Binding-site contacts:
Ligand atom O2 contacts residue LEU296 of chain 1.A at 3.5 Å.
Ligand atom C3 contacts residue GLY312 of chain 1.A at 3.4 Å.
Ligand atom O3 contacts residue ASN249 of chain 1.A at 3.1 Å.
Ligand atom O5 contacts residue GLY374 of chain 1.A at 3.3 Å.
Ligand atom O3 contacts residue ASP250 of chain 1.A at 3.1 Å (salt-bridge).
Ligand atom C3 contacts residue ASP250 of chain 1.A at 3.7 Å.
Ligand atom O2 contacts residue GLY312 of chain 1.A at 3.1 Å.
Ligand atom O6 contacts residue ASP250 of chain 1.A at 2.5 Å (salt-bridge).
Ligand atom O5 contacts residue GLN375 of chain 1.A at 3.7 Å.
Ligand atom O3 contacts residue ARG287 of chain 1.A at 3.7 Å.
Ligand atom O4 contacts residue ARG247 of chain 1.A at 3.5 Å (salt-bridge).
Ligand atom C8 contacts residue ARG140 of chain 3.A at 3.5 Å.
Ligand atom O3 contacts residue ARG283 of chain 1.A at 2.9 Å (salt-bridge).
Ligand atom O5 contacts residue ASN120 of chain 3.A at 2.4 Å (h-bond).
Ligand atom C6 contacts residue ILE285 of chain 1.A at 3.7 Å (hydrophobic).
Ligand atom O3 contacts residue GLY312 of chain 1.A at 3.0 Å (h-bond).
Ligand atom C3 contacts residue GLU294 of chain 1.A at 3.3 Å.
Ligand atom O6 contacts residue GLN375 of chain 1.A at 3.1 Å.
Ligand atom C7 contacts residue ARG140 of chain 3.A at 3.6 Å.
Ligand atom C2 contacts residue ASN120 of chain 3.A at 2.4 Å.
Ligand atom C8 contacts residue PHE372 of chain 1.A at 3.4 Å (hydrophobic).
Ligand atom C7 contacts residue ASN120 of chain 3.A at 3.2 Å.
Ligand atom O4 contacts residue GLU294 of chain 1.A at 3.0 Å (salt-bridge).
Ligand atom O3 contacts residue GLN311 of chain 1.A at 3.4 Å.
Ligand atom O4 contacts residue ARG287 of chain 1.A at 3.4 Å.
Ligand atom C8 contacts residue ASN119 of chain 3.A at 3.1 Å.
Ligand atom N2 contacts residue ASN120 of chain 3.A at 2.8 Å (h-bond).
Ligand atom O6 contacts residue ILE285 of chain 1.A at 3.2 Å (h-bond).
Ligand atom O3 contacts residue LEU296 of chain 1.A at 3.7 Å.
Ligand atom O4 contacts residue GLY312 of chain 1.A at 3.7 Å.
Ligand atom C6 contacts residue LEU373 of chain 1.A at 3.6 Å (hydrophobic).
Ligand atom O5 contacts residue ARG283 of chain 1.A at 3.6 Å.
Ligand atom O7 contacts residue ARG140 of chain 3.A at 3.0 Å (salt-bridge).
Ligand atom C1 contacts residue ASN120 of chain 3.A at 1.5 Å.
Ligand atom C6 contacts residue ASP250 of chain 1.A at 3.5 Å.
Ligand atom C4 contacts residue GLU294 of chain 1.A at 3.6 Å.
Ligand atom C5 contacts residue ASN120 of chain 3.A at 3.7 Å.
Ligand atom O5 contacts residue ASP250 of chain 1.A at 3.6 Å (salt-bridge).
Ligand atom O3 contacts residue GLU294 of chain 1.A at 2.7 Å (salt-bridge).
Ligand atom O7 contacts residue ASN120 of chain 3.A at 3.4 Å (h-bond).

Sequence of chain 3.A:
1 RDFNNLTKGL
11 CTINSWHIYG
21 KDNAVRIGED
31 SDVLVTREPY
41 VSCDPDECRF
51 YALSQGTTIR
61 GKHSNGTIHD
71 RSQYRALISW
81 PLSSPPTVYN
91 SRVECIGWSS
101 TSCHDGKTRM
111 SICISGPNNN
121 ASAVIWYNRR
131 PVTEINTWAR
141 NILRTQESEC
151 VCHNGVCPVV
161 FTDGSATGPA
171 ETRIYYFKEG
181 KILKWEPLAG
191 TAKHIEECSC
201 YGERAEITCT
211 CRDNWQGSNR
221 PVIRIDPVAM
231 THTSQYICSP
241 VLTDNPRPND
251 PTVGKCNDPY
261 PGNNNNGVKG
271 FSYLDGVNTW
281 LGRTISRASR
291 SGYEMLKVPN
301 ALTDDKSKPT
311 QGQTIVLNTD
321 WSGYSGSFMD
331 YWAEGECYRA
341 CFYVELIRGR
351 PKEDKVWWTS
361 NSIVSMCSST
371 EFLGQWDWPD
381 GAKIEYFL

Sequence of chain 1.A:
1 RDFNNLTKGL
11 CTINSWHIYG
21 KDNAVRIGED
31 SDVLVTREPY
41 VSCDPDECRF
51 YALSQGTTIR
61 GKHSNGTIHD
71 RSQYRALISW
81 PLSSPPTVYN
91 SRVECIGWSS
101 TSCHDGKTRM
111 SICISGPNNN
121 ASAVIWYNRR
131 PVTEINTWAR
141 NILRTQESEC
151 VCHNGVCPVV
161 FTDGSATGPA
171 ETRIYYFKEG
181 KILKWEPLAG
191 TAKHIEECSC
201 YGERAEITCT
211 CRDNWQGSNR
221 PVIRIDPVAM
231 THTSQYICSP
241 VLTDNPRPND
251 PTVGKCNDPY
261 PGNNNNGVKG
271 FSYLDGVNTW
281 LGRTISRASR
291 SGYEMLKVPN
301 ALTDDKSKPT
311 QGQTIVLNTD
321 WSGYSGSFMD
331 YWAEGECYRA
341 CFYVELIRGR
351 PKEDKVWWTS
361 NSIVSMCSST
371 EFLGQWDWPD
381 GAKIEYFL

This protein binds this small molecule.
Small molecule (SMILES): CC(=O)N[C@H]1[C@H](O[C@H]2[C@H](O)[C@@H](NC(C)=O)CO[C@@H]2CO)O[C@H](CO)[C@@H](O[C@@H]2O[C@H](CO[C@H]3O[C@H](CO)[C@@H](O)[C@H](O)[C@@H]3O)[C@@H](O)[C@H](O[C@H]3O[C@H](CO)[C@@H](O)[C@H](O)[C@@H]3O[C@H]3O[C@H](CO)[C@@H](O)[C@H](O)[C@@H]3O[C@H]3O[C@H](CO)[C@@H](O)[C@H](O)[C@@H]3O)[C@@H]2O)[C@@H]1O